Sequence of chain 1.B:
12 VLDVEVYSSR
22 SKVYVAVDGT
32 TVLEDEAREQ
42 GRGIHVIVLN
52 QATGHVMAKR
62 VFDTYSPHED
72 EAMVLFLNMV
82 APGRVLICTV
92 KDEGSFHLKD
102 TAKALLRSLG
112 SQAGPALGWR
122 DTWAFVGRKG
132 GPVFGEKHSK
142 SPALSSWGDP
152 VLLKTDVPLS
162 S

Binding-site contacts:
Ligand atom C4 contacts residue ARG43 of chain 1.B at 3.9 Å.
Ligand atom O6 contacts residue ASP93 of chain 1.B at 2.7 Å (salt-bridge).
Ligand atom C2' contacts residue ARG121 of chain 1.B at 4.0 Å.
Ligand atom O6 contacts residue TRP120 of chain 1.B at 4.3 Å.
Ligand atom C5 contacts residue TYR66 of chain 1.B at 3.7 Å (hydrophobic).
Ligand atom C6' contacts residue TYR66 of chain 1.B at 3.3 Å (hydrophobic).
Ligand atom C4 contacts residue ASP93 of chain 1.B at 3.6 Å.
Ligand atom O6 contacts residue ARG121 of chain 1.B at 2.8 Å (salt-bridge).
Ligand atom C5 contacts residue ASP93 of chain 1.B at 4.3 Å.
Ligand atom C6 contacts residue TRP120 of chain 1.B at 4.0 Å (hydrophobic).
Ligand atom C1' contacts residue ARG121 of chain 1.B at 4.0 Å.
Ligand atom O6 contacts residue TRP148 of chain 1.B at 3.9 Å.
Ligand atom C6 contacts residue TYR66 of chain 1.B at 3.7 Å (hydrophobic).
Ligand atom O5 contacts residue TRP120 of chain 1.B at 3.8 Å.
Ligand atom C6 contacts residue GLU94 of chain 1.B at 3.5 Å.
Ligand atom C5' contacts residue TRP120 of chain 1.B at 3.7 Å (hydrophobic).
Ligand atom C6' contacts residue TRP120 of chain 1.B at 3.6 Å (hydrophobic).
Ligand atom C4' contacts residue TRP120 of chain 1.B at 4.0 Å (hydrophobic).
Ligand atom C2 contacts residue ARG121 of chain 1.B at 4.1 Å.
Ligand atom O4 contacts residue ASP93 of chain 1.B at 2.6 Å (salt-bridge).
Ligand atom C1' contacts residue TRP120 of chain 1.B at 3.9 Å (hydrophobic).
Ligand atom O2' contacts residue PHE97 of chain 1.B at 3.6 Å.
Ligand atom C2' contacts residue TRP120 of chain 1.B at 3.9 Å (hydrophobic).
Ligand atom O5 contacts residue ARG121 of chain 1.B at 3.0 Å (salt-bridge).
Ligand atom O5 contacts residue TYR66 of chain 1.B at 4.0 Å.
Ligand atom C4 contacts residue ARG121 of chain 1.B at 4.2 Å.
Ligand atom O1' contacts residue LEU145 of chain 1.B at 4.0 Å.
Ligand atom C5 contacts residue ARG43 of chain 1.B at 4.2 Å.
Ligand atom C1 contacts residue ARG121 of chain 1.B at 3.7 Å.
Ligand atom C3' contacts residue TRP120 of chain 1.B at 4.0 Å (hydrophobic).
Ligand atom C6 contacts residue ARG121 of chain 1.B at 4.0 Å.
Ligand atom C1 contacts residue TYR66 of chain 1.B at 3.9 Å (hydrophobic).
Ligand atom C5' contacts residue TYR66 of chain 1.B at 4.0 Å (hydrophobic).
Ligand atom O6 contacts residue GLU94 of chain 1.B at 3.7 Å.
Ligand atom O4 contacts residue ARG43 of chain 1.B at 2.9 Å (salt-bridge).
Ligand atom C5 contacts residue ARG121 of chain 1.B at 4.0 Å.
Ligand atom C6 contacts residue ARG43 of chain 1.B at 4.4 Å.
Ligand atom C3 contacts residue ARG43 of chain 1.B at 4.0 Å.
Ligand atom O1 contacts residue ARG121 of chain 1.B at 3.4 Å (salt-bridge).
Ligand atom C6 contacts residue ASP93 of chain 1.B at 3.5 Å.

The small molecule below binds the protein below.
Small molecule (SMILES): CC(=O)N[C@H]1[C@H](Oc2ccc([N+](=O)[O-])cc2)O[C@H](CO)[C@@H](O)[C@@H]1O